Sequence of chain 1.A:
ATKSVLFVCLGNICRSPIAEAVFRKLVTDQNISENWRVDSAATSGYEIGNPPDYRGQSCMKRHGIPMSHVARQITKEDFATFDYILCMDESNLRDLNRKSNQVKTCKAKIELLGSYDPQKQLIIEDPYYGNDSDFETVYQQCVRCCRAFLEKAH

A protein and the small-molecule ligand that binds it are described below.
Small molecule (SMILES): O=C(Nc1ccccc1)[C@H](c1ccccc1)S(=O)(=O)O

Binding-site contacts:
Ligand atom C06 contacts residue TYR152 of chain 1.A at 3.8 Å (hydrophobic).
Ligand atom C08 contacts residue TYR152 of chain 1.A at 3.6 Å (hydrophobic).
Ligand atom O13 contacts residue ARG39 of chain 1.A at 3.0 Å (salt-bridge).
Ligand atom C08 contacts residue CYS38 of chain 1.A at 3.9 Å (hydrophobic).
Ligand atom O12 contacts residue GLY35 of chain 1.A at 2.9 Å (h-bond).
Ligand atom C17 contacts residue TYR70 of chain 1.A at 3.7 Å (hydrophobic).
Ligand atom O14 contacts residue CYS38 of chain 1.A at 3.0 Å (h-bond).
Ligand atom C09 contacts residue PHE159 of chain 1.A at 3.7 Å (hydrophobic).
Ligand atom C10 contacts residue CYS38 of chain 1.A at 3.5 Å (hydrophobic).
Ligand atom O14 contacts residue ASN36 of chain 1.A at 3.5 Å (h-bond).
Ligand atom C04 contacts residue ASP150 of chain 1.A at 3.3 Å.
Ligand atom O03 contacts residue GLY35 of chain 1.A at 3.4 Å.
Ligand atom C08 contacts residue ARG79 of chain 1.A at 3.8 Å.
Ligand atom O14 contacts residue ILE37 of chain 1.A at 3.2 Å (h-bond).
Ligand atom O12 contacts residue CYS33 of chain 1.A at 3.4 Å (h-bond).
Ligand atom S11 contacts residue GLY35 of chain 1.A at 3.8 Å.
Ligand atom C09 contacts residue TYR152 of chain 1.A at 3.5 Å (hydrophobic).
Ligand atom C09 contacts residue CYS38 of chain 1.A at 3.6 Å (hydrophobic).
Ligand atom O14 contacts residue GLY35 of chain 1.A at 3.7 Å.
Ligand atom C20 contacts residue TYR152 of chain 1.A at 3.8 Å (hydrophobic).
Ligand atom C07 contacts residue TYR152 of chain 1.A at 3.5 Å (hydrophobic).
Ligand atom S11 contacts residue CYS33 of chain 1.A at 3.7 Å.
Ligand atom C20 contacts residue ASP150 of chain 1.A at 3.8 Å.
Ligand atom O13 contacts residue CYS33 of chain 1.A at 3.7 Å.
Ligand atom C02 contacts residue ASP150 of chain 1.A at 3.9 Å.
Ligand atom C07 contacts residue ASP77 of chain 1.A at 3.5 Å.
Ligand atom C15 contacts residue ASP150 of chain 1.A at 3.8 Å.
Ligand atom O12 contacts residue LEU34 of chain 1.A at 3.1 Å (h-bond).
Ligand atom C10 contacts residue PRO151 of chain 1.A at 3.8 Å (hydrophobic).
Ligand atom C06 contacts residue ILE37 of chain 1.A at 3.4 Å (hydrophobic).
Ligand atom C05 contacts residue CYS38 of chain 1.A at 3.7 Å (hydrophobic).
Ligand atom O12 contacts residue ARG39 of chain 1.A at 3.0 Å (salt-bridge).
Ligand atom C10 contacts residue ASP150 of chain 1.A at 3.1 Å.
Ligand atom O14 contacts residue CYS33 of chain 1.A at 3.5 Å (h-bond).
Ligand atom C08 contacts residue ASP77 of chain 1.A at 3.6 Å.
Ligand atom C05 contacts residue ASP150 of chain 1.A at 3.6 Å.
Ligand atom N01 contacts residue ASP150 of chain 1.A at 3.0 Å (salt-bridge).
Ligand atom C07 contacts residue ILE37 of chain 1.A at 3.6 Å (hydrophobic).
Ligand atom O13 contacts residue CYS38 of chain 1.A at 3.4 Å.
Ligand atom C10 contacts residue TYR152 of chain 1.A at 3.5 Å (hydrophobic).